Binding-site contacts:
Ligand atom N9 contacts residue GLU124 of chain 1.A at 3.6 Å (salt-bridge).
Ligand atom C1 contacts residue ALA73 of chain 1.A at 4.2 Å (hydrophobic).
Ligand atom C6 contacts residue ALA73 of chain 1.A at 3.6 Å (hydrophobic).
Ligand atom C1 contacts residue LEU52 of chain 1.A at 3.9 Å (hydrophobic).
Ligand atom C7 contacts residue LEU176 of chain 1.A at 3.2 Å (hydrophobic).
Ligand atom C1 contacts residue LEU176 of chain 1.A at 3.6 Å (hydrophobic).
Ligand atom N8 contacts residue VAL126 of chain 1.A at 4.2 Å.
Ligand atom C3 contacts residue VAL60 of chain 1.A at 4.0 Å (hydrophobic).
Ligand atom F11 contacts residue VAL60 of chain 1.A at 3.6 Å.
Ligand atom F12 contacts residue GLU130 of chain 1.A at 3.4 Å.
Ligand atom N8 contacts residue MET123 of chain 1.A at 3.5 Å.
Ligand atom F13 contacts residue GLU130 of chain 1.A at 2.8 Å.
Ligand atom C6 contacts residue VAL60 of chain 1.A at 4.3 Å (hydrophobic).
Ligand atom C10 contacts residue GLU130 of chain 1.A at 3.7 Å.
Ligand atom C6 contacts residue LEU176 of chain 1.A at 3.3 Å (hydrophobic).
Ligand atom C4 contacts residue THR186 of chain 1.A at 4.0 Å.
Ligand atom N9 contacts residue VAL126 of chain 1.A at 2.9 Å (h-bond).
Ligand atom F13 contacts residue GLU173 of chain 1.A at 3.9 Å.
Ligand atom N8 contacts residue GLU124 of chain 1.A at 3.0 Å (salt-bridge).
Ligand atom C1 contacts residue PHE330 of chain 1.A at 3.9 Å (hydrophobic).
Ligand atom C4 contacts residue VAL60 of chain 1.A at 4.0 Å (hydrophobic).
Ligand atom F12 contacts residue GLY53 of chain 1.A at 3.5 Å.
Ligand atom N8 contacts residue ALA73 of chain 1.A at 3.5 Å.
Ligand atom N9 contacts residue ALA73 of chain 1.A at 3.5 Å.
Ligand atom N8 contacts residue LEU176 of chain 1.A at 3.7 Å.
Ligand atom C5 contacts residue LEU176 of chain 1.A at 3.8 Å (hydrophobic).
Ligand atom C5 contacts residue ALA73 of chain 1.A at 4.2 Å (hydrophobic).
Ligand atom N9 contacts residue LEU176 of chain 1.A at 3.5 Å.
Ligand atom C5 contacts residue VAL60 of chain 1.A at 4.1 Å (hydrophobic).
Ligand atom N9 contacts residue TYR125 of chain 1.A at 3.4 Å.
Ligand atom C7 contacts residue ALA73 of chain 1.A at 3.2 Å (hydrophobic).
Ligand atom C5 contacts residue THR186 of chain 1.A at 4.1 Å.
Ligand atom C2 contacts residue LEU176 of chain 1.A at 4.2 Å (hydrophobic).
Ligand atom C2 contacts residue VAL60 of chain 1.A at 4.2 Å (hydrophobic).
Ligand atom C7 contacts residue GLU124 of chain 1.A at 3.7 Å.
Ligand atom F12 contacts residue LEU52 of chain 1.A at 3.0 Å.
Ligand atom C2 contacts residue LEU52 of chain 1.A at 4.0 Å (hydrophobic).
Ligand atom C7 contacts residue VAL126 of chain 1.A at 4.0 Å (hydrophobic).
Ligand atom C2 contacts residue PHE330 of chain 1.A at 3.6 Å (hydrophobic).
Ligand atom N8 contacts residue VAL107 of chain 1.A at 4.0 Å.

Sequence of chain 1.A:
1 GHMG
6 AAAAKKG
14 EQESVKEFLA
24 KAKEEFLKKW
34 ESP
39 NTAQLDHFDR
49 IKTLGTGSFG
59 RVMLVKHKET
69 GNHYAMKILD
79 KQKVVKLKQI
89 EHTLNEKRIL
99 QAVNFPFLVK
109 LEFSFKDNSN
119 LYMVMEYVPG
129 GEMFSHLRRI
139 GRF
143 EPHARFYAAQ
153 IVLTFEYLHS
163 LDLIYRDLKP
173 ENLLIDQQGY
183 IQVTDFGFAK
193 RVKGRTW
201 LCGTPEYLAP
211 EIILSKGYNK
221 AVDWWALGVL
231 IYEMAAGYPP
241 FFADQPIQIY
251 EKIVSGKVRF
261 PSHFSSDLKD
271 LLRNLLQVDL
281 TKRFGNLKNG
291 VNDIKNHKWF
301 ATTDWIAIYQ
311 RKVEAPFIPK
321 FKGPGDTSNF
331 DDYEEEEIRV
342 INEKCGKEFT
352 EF

This small molecule binds to this protein.
Small molecule (SMILES): NC(=[NH2+])c1ccc(C(F)(F)F)cc1